Binding-site contacts:
Ligand atom C3 contacts residue ASP229 of chain 54.A at 4.4 Å.
Ligand atom S1 contacts residue TRP374 of chain 54.A at 4.4 Å.
Ligand atom N1 contacts residue TRP374 of chain 54.A at 3.5 Å.
Ligand atom S1 contacts residue GLY222 of chain 54.A at 3.8 Å.
Ligand atom S1 contacts residue LYS215 of chain 54.A at 4.1 Å.
Ligand atom O2S contacts residue GLY222 of chain 54.A at 3.4 Å (h-bond).
Ligand atom O1S contacts residue ARG224 of chain 54.A at 2.9 Å (salt-bridge).
Ligand atom O2S contacts residue LYS215 of chain 54.A at 3.1 Å (salt-bridge).
Ligand atom O1S contacts residue GLY222 of chain 54.A at 3.0 Å (h-bond).
Ligand atom O1S contacts residue PHE223 of chain 54.A at 3.2 Å.
Ligand atom C2 contacts residue ARG224 of chain 54.A at 4.0 Å.
Ligand atom C1 contacts residue ARG224 of chain 54.A at 4.1 Å.
Ligand atom O3S contacts residue ARG224 of chain 54.A at 3.8 Å.
Ligand atom C1 contacts residue TRP374 of chain 54.A at 3.3 Å (hydrophobic).
Ligand atom C2 contacts residue TRP374 of chain 54.A at 4.0 Å (hydrophobic).
Ligand atom C3 contacts residue TRP374 of chain 54.A at 4.0 Å (hydrophobic).
Ligand atom O1S contacts residue TRP374 of chain 54.A at 4.0 Å.
Ligand atom O1S contacts residue LYS215 of chain 54.A at 3.9 Å.
Ligand atom S1 contacts residue ARG224 of chain 54.A at 4.0 Å.

The small molecule below binds the protein below.
Small molecule (SMILES): CCCCCCCCCCCC[N+](C)(C)CCCS(=O)(=O)O

Sequence of chain 54.A:
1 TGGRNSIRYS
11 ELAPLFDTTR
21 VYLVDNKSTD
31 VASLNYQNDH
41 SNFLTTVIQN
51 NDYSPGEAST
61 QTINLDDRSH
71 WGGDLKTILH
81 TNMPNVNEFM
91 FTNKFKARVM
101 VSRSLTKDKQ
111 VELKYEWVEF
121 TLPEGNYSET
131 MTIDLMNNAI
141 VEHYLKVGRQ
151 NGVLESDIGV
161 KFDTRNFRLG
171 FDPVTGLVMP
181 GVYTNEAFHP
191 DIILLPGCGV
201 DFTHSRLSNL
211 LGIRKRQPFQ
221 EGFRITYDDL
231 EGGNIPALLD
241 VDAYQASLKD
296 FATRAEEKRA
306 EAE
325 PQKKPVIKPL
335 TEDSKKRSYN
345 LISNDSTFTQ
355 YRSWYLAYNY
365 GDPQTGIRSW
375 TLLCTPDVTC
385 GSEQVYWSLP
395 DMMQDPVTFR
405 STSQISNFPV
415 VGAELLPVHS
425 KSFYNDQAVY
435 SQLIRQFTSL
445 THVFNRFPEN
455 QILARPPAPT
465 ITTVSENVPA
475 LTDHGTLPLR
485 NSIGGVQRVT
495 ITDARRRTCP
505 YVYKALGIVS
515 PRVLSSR